Sequence of chain 1.B:
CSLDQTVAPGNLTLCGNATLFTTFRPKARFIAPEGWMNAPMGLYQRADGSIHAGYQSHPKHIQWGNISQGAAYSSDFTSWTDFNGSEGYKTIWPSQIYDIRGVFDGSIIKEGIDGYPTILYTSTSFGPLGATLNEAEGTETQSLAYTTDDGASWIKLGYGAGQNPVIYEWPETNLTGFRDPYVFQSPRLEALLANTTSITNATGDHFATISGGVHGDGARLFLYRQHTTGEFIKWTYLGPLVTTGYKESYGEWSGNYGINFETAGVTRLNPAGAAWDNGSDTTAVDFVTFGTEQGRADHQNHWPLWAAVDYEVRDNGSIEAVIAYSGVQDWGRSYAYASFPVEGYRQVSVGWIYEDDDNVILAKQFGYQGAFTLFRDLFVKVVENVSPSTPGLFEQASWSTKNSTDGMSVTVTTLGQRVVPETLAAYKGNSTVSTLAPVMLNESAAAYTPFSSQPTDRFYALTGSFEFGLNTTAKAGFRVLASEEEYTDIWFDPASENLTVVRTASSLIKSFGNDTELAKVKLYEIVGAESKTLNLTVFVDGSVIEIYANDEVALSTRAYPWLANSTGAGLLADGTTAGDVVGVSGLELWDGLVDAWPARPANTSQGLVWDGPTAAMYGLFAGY

This small molecule binds to this protein.
Small molecule (SMILES): CC(=O)N[C@@H]1[C@@H](O)[C@H](O)[C@@H](CO)O[C@H]1O

Binding-site contacts:
Ligand atom C3 contacts residue LYS551 of chain 1.B at 3.9 Å.
Ligand atom C1 contacts residue LYS551 of chain 1.B at 4.2 Å.
Ligand atom N2 contacts residue ASN555 of chain 1.B at 3.0 Å (h-bond).
Ligand atom C2 contacts residue LYS551 of chain 1.B at 3.7 Å.
Ligand atom O7 contacts residue THR545 of chain 1.B at 3.7 Å.
Ligand atom O5 contacts residue LYS551 of chain 1.B at 3.7 Å.
Ligand atom C5 contacts residue ASN555 of chain 1.B at 3.6 Å.
Ligand atom C5 contacts residue LYS551 of chain 1.B at 4.0 Å.
Ligand atom C7 contacts residue ASN555 of chain 1.B at 3.6 Å.
Ligand atom O5 contacts residue ASN555 of chain 1.B at 2.3 Å (h-bond).
Ligand atom O6 contacts residue LYS551 of chain 1.B at 3.2 Å.
Ligand atom C8 contacts residue THR545 of chain 1.B at 3.6 Å.
Ligand atom C1 contacts residue ASN555 of chain 1.B at 1.4 Å.
Ligand atom C4 contacts residue ASN555 of chain 1.B at 4.3 Å.
Ligand atom C4 contacts residue LYS551 of chain 1.B at 3.6 Å.
Ligand atom C6 contacts residue LYS551 of chain 1.B at 4.2 Å.
Ligand atom O7 contacts residue LYS551 of chain 1.B at 4.1 Å.
Ligand atom C7 contacts residue THR545 of chain 1.B at 4.2 Å.
Ligand atom C2 contacts residue ASN555 of chain 1.B at 2.5 Å.
Ligand atom C3 contacts residue ASN555 of chain 1.B at 3.8 Å.
Ligand atom O7 contacts residue ASN555 of chain 1.B at 3.7 Å.
Ligand atom O3 contacts residue LYS551 of chain 1.B at 3.3 Å (salt-bridge).